Binding-site contacts:
Ligand atom C6 contacts residue LEU254 of chain 1.B at 4.0 Å (hydrophobic).
Ligand atom O7 contacts residue LEU246 of chain 1.B at 3.4 Å.
Ligand atom C7 contacts residue ASN245 of chain 1.B at 3.5 Å.
Ligand atom O7 contacts residue SER247 of chain 1.B at 3.4 Å (h-bond).
Ligand atom N2 contacts residue SER247 of chain 1.B at 4.5 Å.
Ligand atom C1 contacts residue ASN245 of chain 1.B at 1.4 Å.
Ligand atom C4 contacts residue SER247 of chain 1.B at 4.4 Å.
Ligand atom O7 contacts residue ASN245 of chain 1.B at 4.1 Å.
Ligand atom C7 contacts residue LEU246 of chain 1.B at 3.7 Å (hydrophobic).
Ligand atom O6 contacts residue TYR258 of chain 1.B at 4.2 Å.
Ligand atom C2 contacts residue ASN245 of chain 1.B at 2.5 Å.
Ligand atom O5 contacts residue SER247 of chain 1.B at 3.1 Å (h-bond).
Ligand atom C2 contacts residue SER247 of chain 1.B at 3.8 Å.
Ligand atom C5 contacts residue SER247 of chain 1.B at 4.2 Å.
Ligand atom N2 contacts residue ASN245 of chain 1.B at 3.1 Å (h-bond).
Ligand atom C8 contacts residue LEU246 of chain 1.B at 3.4 Å (hydrophobic).
Ligand atom O6 contacts residue LEU254 of chain 1.B at 3.8 Å.
Ligand atom C4 contacts residue ASN245 of chain 1.B at 4.2 Å.
Ligand atom C5 contacts residue ASN245 of chain 1.B at 3.6 Å.
Ligand atom C7 contacts residue SER247 of chain 1.B at 4.2 Å.
Ligand atom C8 contacts residue ASN245 of chain 1.B at 3.5 Å.
Ligand atom C3 contacts residue ASN245 of chain 1.B at 3.8 Å.
Ligand atom C1 contacts residue SER247 of chain 1.B at 3.5 Å.
Ligand atom N2 contacts residue LEU246 of chain 1.B at 4.1 Å.
Ligand atom C2 contacts residue LEU246 of chain 1.B at 4.4 Å (hydrophobic).
Ligand atom C6 contacts residue SER247 of chain 1.B at 4.5 Å.
Ligand atom O5 contacts residue ASN245 of chain 1.B at 2.3 Å (h-bond).

The protein below binds the small molecule below.
Small molecule (SMILES): CC(=O)N[C@H]1[C@H](O[C@H]2[C@H](O)[C@@H](NC(C)=O)CO[C@@H]2CO)O[C@H](CO)[C@@H](O)[C@@H]1O

Sequence of chain 1.B:
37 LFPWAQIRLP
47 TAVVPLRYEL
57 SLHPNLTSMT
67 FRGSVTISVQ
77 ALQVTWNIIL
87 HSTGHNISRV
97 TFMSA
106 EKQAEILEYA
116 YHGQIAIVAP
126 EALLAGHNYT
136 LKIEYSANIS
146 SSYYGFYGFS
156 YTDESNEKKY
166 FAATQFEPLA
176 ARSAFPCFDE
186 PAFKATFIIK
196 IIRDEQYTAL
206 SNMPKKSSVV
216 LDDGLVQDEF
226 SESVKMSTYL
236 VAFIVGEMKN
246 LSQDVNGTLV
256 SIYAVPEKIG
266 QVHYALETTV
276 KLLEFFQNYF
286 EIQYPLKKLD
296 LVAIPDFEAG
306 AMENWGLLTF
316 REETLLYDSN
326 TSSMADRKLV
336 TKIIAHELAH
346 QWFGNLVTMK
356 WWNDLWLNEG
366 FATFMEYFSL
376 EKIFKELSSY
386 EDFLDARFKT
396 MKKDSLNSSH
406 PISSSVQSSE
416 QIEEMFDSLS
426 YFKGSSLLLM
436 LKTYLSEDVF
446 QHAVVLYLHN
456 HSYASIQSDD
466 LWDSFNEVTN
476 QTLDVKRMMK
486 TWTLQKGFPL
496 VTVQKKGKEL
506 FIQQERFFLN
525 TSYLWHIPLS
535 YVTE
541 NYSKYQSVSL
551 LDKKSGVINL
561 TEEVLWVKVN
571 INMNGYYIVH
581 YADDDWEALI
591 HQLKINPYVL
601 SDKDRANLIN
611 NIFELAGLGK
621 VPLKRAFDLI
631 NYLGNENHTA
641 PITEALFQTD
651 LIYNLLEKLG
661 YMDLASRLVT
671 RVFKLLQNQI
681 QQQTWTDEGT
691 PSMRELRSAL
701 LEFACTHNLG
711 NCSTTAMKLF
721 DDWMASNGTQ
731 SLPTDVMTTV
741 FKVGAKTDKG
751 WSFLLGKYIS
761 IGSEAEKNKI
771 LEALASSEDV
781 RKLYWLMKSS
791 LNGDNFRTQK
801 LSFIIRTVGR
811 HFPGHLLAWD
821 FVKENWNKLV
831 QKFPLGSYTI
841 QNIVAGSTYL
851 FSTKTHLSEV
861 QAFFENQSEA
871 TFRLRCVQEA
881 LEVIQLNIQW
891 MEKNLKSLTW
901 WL